This small molecule binds to this protein.
Small molecule (SMILES): CC(=O)N[C@H]1[C@H](O[C@H]2[C@H](O)[C@@H](NC(C)=O)CO[C@@H]2CO)O[C@H](CO)[C@@H](O)[C@@H]1O

Binding-site contacts:
Ligand atom N2 contacts residue ASN12 of chain 15.B at 3.8 Å.
Ligand atom O5 contacts residue ASN12 of chain 15.B at 2.7 Å (h-bond).
Ligand atom O7 contacts residue ASN12 of chain 15.B at 3.7 Å.
Ligand atom C1 contacts residue ASN12 of chain 15.B at 2.2 Å.
Ligand atom C5 contacts residue ASN12 of chain 15.B at 4.1 Å.
Ligand atom C2 contacts residue ASN12 of chain 15.B at 3.2 Å.
Ligand atom C7 contacts residue ASN12 of chain 15.B at 3.9 Å.

Sequence of chain 15.B:
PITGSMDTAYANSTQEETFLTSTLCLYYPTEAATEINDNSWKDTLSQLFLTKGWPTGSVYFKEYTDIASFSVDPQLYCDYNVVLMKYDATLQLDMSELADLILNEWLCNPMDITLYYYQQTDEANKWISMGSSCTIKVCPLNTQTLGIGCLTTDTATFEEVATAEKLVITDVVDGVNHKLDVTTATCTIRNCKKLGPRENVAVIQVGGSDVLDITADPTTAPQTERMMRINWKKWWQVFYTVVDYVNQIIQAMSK